Sequence of chain 1.B:
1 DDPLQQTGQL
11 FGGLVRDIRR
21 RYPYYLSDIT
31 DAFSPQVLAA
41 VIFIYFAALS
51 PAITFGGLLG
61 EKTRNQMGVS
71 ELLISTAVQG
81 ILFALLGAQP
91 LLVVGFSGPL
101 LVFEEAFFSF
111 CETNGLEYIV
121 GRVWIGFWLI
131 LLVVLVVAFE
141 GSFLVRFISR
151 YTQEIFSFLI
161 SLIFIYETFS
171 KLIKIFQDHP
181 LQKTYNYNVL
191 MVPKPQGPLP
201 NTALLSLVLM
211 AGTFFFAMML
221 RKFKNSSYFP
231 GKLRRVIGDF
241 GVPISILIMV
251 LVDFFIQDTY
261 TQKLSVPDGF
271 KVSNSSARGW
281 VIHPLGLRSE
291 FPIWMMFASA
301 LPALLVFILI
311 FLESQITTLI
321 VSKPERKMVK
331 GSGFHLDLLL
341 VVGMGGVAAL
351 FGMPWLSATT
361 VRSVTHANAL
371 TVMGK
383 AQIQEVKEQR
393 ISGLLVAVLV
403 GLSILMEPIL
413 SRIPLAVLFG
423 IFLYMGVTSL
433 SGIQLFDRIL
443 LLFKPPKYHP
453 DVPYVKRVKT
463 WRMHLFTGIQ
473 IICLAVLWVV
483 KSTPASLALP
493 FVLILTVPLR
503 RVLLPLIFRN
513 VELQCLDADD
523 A

Binding-site contacts:
Ligand atom C26 contacts residue VAL250 of chain 1.B at 3.8 Å (hydrophobic).
Ligand atom C25 contacts residue PHE46 of chain 1.B at 4.3 Å (hydrophobic).
Ligand atom C12 contacts residue ILE42 of chain 1.B at 4.4 Å (hydrophobic).
Ligand atom C16 contacts residue LEU247 of chain 1.B at 3.9 Å (hydrophobic).
Ligand atom C14 contacts residue PHE240 of chain 1.B at 4.0 Å (hydrophobic).
Ligand atom C17 contacts residue PRO243 of chain 1.B at 4.2 Å (hydrophobic).
Ligand atom C3 contacts residue VAL236 of chain 1.B at 4.4 Å (hydrophobic).
Ligand atom C1 contacts residue LEU38 of chain 1.B at 4.3 Å (hydrophobic).
Ligand atom C3 contacts residue PHE240 of chain 1.B at 4.1 Å (hydrophobic).
Ligand atom C24 contacts residue ILE246 of chain 1.B at 4.2 Å (hydrophobic).
Ligand atom C25 contacts residue ILE246 of chain 1.B at 4.1 Å (hydrophobic).
Ligand atom C27 contacts residue ILE411 of chain 1.B at 4.4 Å (hydrophobic).
Ligand atom C16 contacts residue ILE244 of chain 1.B at 4.4 Å (hydrophobic).
Ligand atom C26 contacts residue ILE415 of chain 1.B at 4.3 Å (hydrophobic).
Ligand atom C6 contacts residue PHE240 of chain 1.B at 4.0 Å (hydrophobic).
Ligand atom C6 contacts residue VAL236 of chain 1.B at 4.2 Å (hydrophobic).
Ligand atom C1 contacts residue PHE240 of chain 1.B at 3.9 Å (hydrophobic).
Ligand atom C4 contacts residue VAL236 of chain 1.B at 3.8 Å (hydrophobic).
Ligand atom C12 contacts residue PHE240 of chain 1.B at 4.4 Å (hydrophobic).
Ligand atom C23 contacts residue PRO243 of chain 1.B at 4.3 Å (hydrophobic).
Ligand atom C11 contacts residue PHE240 of chain 1.B at 4.5 Å (hydrophobic).
Ligand atom C22 contacts residue LEU247 of chain 1.B at 4.3 Å (hydrophobic).
Ligand atom C15 contacts residue ILE244 of chain 1.B at 4.0 Å (hydrophobic).
Ligand atom C5 contacts residue PHE240 of chain 1.B at 4.2 Å (hydrophobic).
Ligand atom O1 contacts residue VAL236 of chain 1.B at 4.5 Å.
Ligand atom C22 contacts residue PRO243 of chain 1.B at 3.5 Å (hydrophobic).
Ligand atom C10 contacts residue PHE240 of chain 1.B at 4.4 Å (hydrophobic).
Ligand atom C5 contacts residue VAL236 of chain 1.B at 4.5 Å (hydrophobic).
Ligand atom C9 contacts residue PHE240 of chain 1.B at 3.9 Å (hydrophobic).
Ligand atom C24 contacts residue LEU247 of chain 1.B at 4.1 Å (hydrophobic).
Ligand atom O1 contacts residue PRO35 of chain 1.B at 4.3 Å.
Ligand atom C26 contacts residue ILE246 of chain 1.B at 4.0 Å (hydrophobic).
Ligand atom C24 contacts residue PRO243 of chain 1.B at 4.3 Å (hydrophobic).
Ligand atom C7 contacts residue PHE240 of chain 1.B at 3.9 Å (hydrophobic).
Ligand atom C3 contacts residue PRO35 of chain 1.B at 4.4 Å (hydrophobic).
Ligand atom C23 contacts residue ILE42 of chain 1.B at 4.3 Å (hydrophobic).
Ligand atom C21 contacts residue ILE42 of chain 1.B at 3.7 Å (hydrophobic).
Ligand atom C8 contacts residue PHE240 of chain 1.B at 4.3 Å (hydrophobic).
Ligand atom C16 contacts residue PRO243 of chain 1.B at 3.8 Å (hydrophobic).
Ligand atom C17 contacts residue ILE42 of chain 1.B at 4.5 Å (hydrophobic).

The protein below binds the small molecule below.
Small molecule (SMILES): CC(C)CCC[C@@H](C)[C@H]1CC[C@H]2[C@@H]3CC=C4C[C@@H](O)CC[C@]4(C)[C@H]3CC[C@]12C